This protein binds this small molecule.
Small molecule (SMILES): Nc1ncnc2c1ncn2[C@@H]1O[C@H](CO[P](=O)(O)O[P](=O)(O)OC[C@H]2O[C@@H](O)[C@H](O)[C@@H]2O)[C@@H](O)[C@H]1O

Sequence of chain 1.D:
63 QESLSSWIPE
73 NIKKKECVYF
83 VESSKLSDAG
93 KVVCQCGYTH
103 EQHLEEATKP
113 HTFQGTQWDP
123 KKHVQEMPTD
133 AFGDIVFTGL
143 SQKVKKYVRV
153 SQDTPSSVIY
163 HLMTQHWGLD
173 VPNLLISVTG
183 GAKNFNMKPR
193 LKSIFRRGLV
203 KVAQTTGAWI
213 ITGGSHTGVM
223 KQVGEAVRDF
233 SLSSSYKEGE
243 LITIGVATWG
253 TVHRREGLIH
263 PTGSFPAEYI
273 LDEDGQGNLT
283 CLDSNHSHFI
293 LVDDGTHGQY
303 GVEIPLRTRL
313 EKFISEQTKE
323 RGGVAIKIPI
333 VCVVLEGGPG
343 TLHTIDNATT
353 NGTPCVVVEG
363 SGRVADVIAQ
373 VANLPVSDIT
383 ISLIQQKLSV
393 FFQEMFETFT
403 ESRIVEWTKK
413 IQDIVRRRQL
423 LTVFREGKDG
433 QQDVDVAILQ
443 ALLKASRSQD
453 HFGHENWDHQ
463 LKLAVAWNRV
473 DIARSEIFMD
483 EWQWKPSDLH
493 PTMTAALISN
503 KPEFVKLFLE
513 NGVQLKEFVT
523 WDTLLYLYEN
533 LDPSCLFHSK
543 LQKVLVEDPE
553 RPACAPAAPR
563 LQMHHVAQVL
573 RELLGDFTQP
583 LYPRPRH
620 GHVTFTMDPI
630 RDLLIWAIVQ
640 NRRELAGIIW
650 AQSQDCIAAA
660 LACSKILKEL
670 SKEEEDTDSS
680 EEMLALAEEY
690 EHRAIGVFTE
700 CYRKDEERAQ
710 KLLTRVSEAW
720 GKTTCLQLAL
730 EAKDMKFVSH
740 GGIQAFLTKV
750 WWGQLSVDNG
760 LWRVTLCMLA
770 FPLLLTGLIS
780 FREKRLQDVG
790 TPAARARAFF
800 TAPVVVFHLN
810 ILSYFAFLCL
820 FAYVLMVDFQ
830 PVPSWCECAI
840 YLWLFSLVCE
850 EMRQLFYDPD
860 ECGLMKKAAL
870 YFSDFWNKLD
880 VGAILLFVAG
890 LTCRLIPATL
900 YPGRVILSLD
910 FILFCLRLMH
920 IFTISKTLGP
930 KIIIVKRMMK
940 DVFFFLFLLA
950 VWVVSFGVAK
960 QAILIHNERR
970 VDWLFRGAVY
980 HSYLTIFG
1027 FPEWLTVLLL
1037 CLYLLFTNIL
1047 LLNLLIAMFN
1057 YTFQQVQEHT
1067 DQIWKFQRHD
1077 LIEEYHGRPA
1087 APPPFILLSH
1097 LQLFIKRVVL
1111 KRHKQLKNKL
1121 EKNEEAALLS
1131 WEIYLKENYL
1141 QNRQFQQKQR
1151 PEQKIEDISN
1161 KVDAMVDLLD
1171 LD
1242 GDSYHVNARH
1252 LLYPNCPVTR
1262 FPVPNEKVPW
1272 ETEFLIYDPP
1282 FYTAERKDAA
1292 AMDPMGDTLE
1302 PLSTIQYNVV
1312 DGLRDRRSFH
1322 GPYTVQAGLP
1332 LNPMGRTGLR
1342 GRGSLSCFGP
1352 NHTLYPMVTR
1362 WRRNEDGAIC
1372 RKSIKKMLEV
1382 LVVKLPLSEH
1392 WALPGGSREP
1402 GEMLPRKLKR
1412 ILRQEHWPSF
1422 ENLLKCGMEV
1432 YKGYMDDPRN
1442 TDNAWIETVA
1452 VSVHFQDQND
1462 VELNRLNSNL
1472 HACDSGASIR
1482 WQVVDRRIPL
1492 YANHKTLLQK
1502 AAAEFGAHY

Binding-site contacts:
Ligand atom O2A contacts residue ARG365 of chain 1.D at 3.7 Å.
Ligand atom O2A contacts residue GLY340 of chain 1.D at 3.3 Å.
Ligand atom N9 contacts residue TYR302 of chain 1.D at 3.5 Å.
Ligand atom C6 contacts residue TYR302 of chain 1.D at 3.7 Å (hydrophobic).
Ligand atom C5 contacts residue TYR302 of chain 1.D at 3.6 Å (hydrophobic).
Ligand atom O2A contacts residue PRO341 of chain 1.D at 3.3 Å.
Ligand atom C5' contacts residue ASN186 of chain 1.D at 3.3 Å.
Ligand atom O3A contacts residue ALA184 of chain 1.D at 3.7 Å.
Ligand atom C2' contacts residue TYR302 of chain 1.D at 3.6 Å (hydrophobic).
Ligand atom N3 contacts residue ALA184 of chain 1.D at 3.4 Å.
Ligand atom PA contacts residue ARG365 of chain 1.D at 3.4 Å.
Ligand atom C5D contacts residue GLY182 of chain 1.D at 3.3 Å.
Ligand atom O2B contacts residue GLY340 of chain 1.D at 2.9 Å (h-bond).
Ligand atom C5D contacts residue THR343 of chain 1.D at 3.6 Å.
Ligand atom C4 contacts residue ALA184 of chain 1.D at 3.6 Å (hydrophobic).
Ligand atom C4' contacts residue ASN186 of chain 1.D at 3.7 Å.
Ligand atom O2B contacts residue PRO341 of chain 1.D at 3.4 Å (h-bond).
Ligand atom C1' contacts residue LYS185 of chain 1.D at 3.7 Å.
Ligand atom O1A contacts residue GLY183 of chain 1.D at 3.3 Å.
Ligand atom O2B contacts residue GLY342 of chain 1.D at 2.8 Å (h-bond).
Ligand atom PB contacts residue GLY342 of chain 1.D at 3.5 Å.
Ligand atom O1A contacts residue ARG365 of chain 1.D at 2.3 Å (salt-bridge).
Ligand atom O1D contacts residue ARG309 of chain 1.D at 2.8 Å (salt-bridge).
Ligand atom N7 contacts residue TYR302 of chain 1.D at 3.4 Å.
Ligand atom C4 contacts residue TYR302 of chain 1.D at 3.6 Å (hydrophobic).
Ligand atom O4' contacts residue LYS185 of chain 1.D at 3.4 Å.
Ligand atom O4D contacts residue THR181 of chain 1.D at 3.5 Å (h-bond).
Ligand atom C2 contacts residue ALA184 of chain 1.D at 3.7 Å (hydrophobic).
Ligand atom O2B contacts residue THR343 of chain 1.D at 3.0 Å (h-bond).
Ligand atom O1A contacts residue ASN186 of chain 1.D at 2.8 Å (h-bond).
Ligand atom C4D contacts residue GLY182 of chain 1.D at 3.5 Å.
Ligand atom O1B contacts residue GLY342 of chain 1.D at 3.5 Å (h-bond).
Ligand atom PA contacts residue ASN186 of chain 1.D at 3.3 Å.
Ligand atom C5D contacts residue GLY342 of chain 1.D at 3.7 Å.
Ligand atom O3A contacts residue GLY183 of chain 1.D at 3.6 Å.
Ligand atom O4D contacts residue GLY182 of chain 1.D at 3.0 Å (h-bond).
Ligand atom C8 contacts residue TYR302 of chain 1.D at 3.3 Å (hydrophobic).
Ligand atom O5' contacts residue ASN186 of chain 1.D at 2.9 Å (h-bond).
Ligand atom O2' contacts residue TYR302 of chain 1.D at 3.2 Å.
Ligand atom O1D contacts residue THR181 of chain 1.D at 3.0 Å (h-bond).